This protein binds this small molecule.
Small molecule (SMILES): NCC1CCN(c2cc3ncccc3cc2NC(=O)c2cnn3cccnc23)CC1

Binding-site contacts:
Ligand atom C2 contacts residue PRO123 of chain 1.A at 3.6 Å (hydrophobic).
Ligand atom N27 contacts residue LEU175 of chain 1.A at 3.7 Å.
Ligand atom C28 contacts residue VAL57 of chain 1.A at 3.6 Å (hydrophobic).
Ligand atom C23 contacts residue VAL120 of chain 1.A at 3.4 Å (hydrophobic).
Ligand atom C23 contacts residue MET122 of chain 1.A at 3.8 Å (hydrophobic).
Ligand atom C7 contacts residue MET49 of chain 1.A at 3.8 Å (hydrophobic).
Ligand atom C16 contacts residue MET49 of chain 1.A at 3.6 Å (hydrophobic).
Ligand atom C20 contacts residue ALA68 of chain 1.A at 3.6 Å (hydrophobic).
Ligand atom C13 contacts residue ALA172 of chain 1.A at 3.6 Å (hydrophobic).
Ligand atom C4 contacts residue GLY125 of chain 1.A at 3.8 Å.
Ligand atom C3 contacts residue MET49 of chain 1.A at 3.6 Å (hydrophobic).
Ligand atom C13 contacts residue LEU175 of chain 1.A at 3.6 Å (hydrophobic).
Ligand atom C17 contacts residue GLU51 of chain 1.A at 3.6 Å.
Ligand atom N24 contacts residue TYR119 of chain 1.A at 3.2 Å.
Ligand atom C4 contacts residue MET49 of chain 1.A at 3.6 Å (hydrophobic).
Ligand atom C23 contacts residue TYR119 of chain 1.A at 3.6 Å (hydrophobic).
Ligand atom C23 contacts residue LEU175 of chain 1.A at 3.8 Å (hydrophobic).
Ligand atom C2 contacts residue MET122 of chain 1.A at 3.0 Å (hydrophobic).
Ligand atom N18 contacts residue ALA172 of chain 1.A at 2.9 Å (h-bond).
Ligand atom O21 contacts residue ALA68 of chain 1.A at 3.6 Å.
Ligand atom C22 contacts residue LEU175 of chain 1.A at 3.5 Å (hydrophobic).
Ligand atom C8 contacts residue GLY125 of chain 1.A at 3.5 Å.
Ligand atom C26 contacts residue LEU175 of chain 1.A at 3.2 Å (hydrophobic).
Ligand atom N27 contacts residue VAL57 of chain 1.A at 3.6 Å.
Ligand atom C1 contacts residue TYR121 of chain 1.A at 3.6 Å (hydrophobic).
Ligand atom C22 contacts residue ALA68 of chain 1.A at 3.5 Å (hydrophobic).
Ligand atom C15 contacts residue VAL57 of chain 1.A at 3.7 Å (hydrophobic).
Ligand atom C1 contacts residue PRO123 of chain 1.A at 3.4 Å (hydrophobic).
Ligand atom C5 contacts residue MET49 of chain 1.A at 3.7 Å (hydrophobic).
Ligand atom C4 contacts residue MET122 of chain 1.A at 3.0 Å (hydrophobic).
Ligand atom C2 contacts residue GLY125 of chain 1.A at 3.8 Å.
Ligand atom C3 contacts residue MET122 of chain 1.A at 3.3 Å (hydrophobic).
Ligand atom C23 contacts residue ALA68 of chain 1.A at 3.7 Å (hydrophobic).
Ligand atom N24 contacts residue LEU175 of chain 1.A at 3.7 Å.
Ligand atom C15 contacts residue GLY50 of chain 1.A at 3.7 Å.
Ligand atom O21 contacts residue TYR121 of chain 1.A at 3.7 Å.
Ligand atom C2 contacts residue TYR121 of chain 1.A at 3.5 Å (hydrophobic).
Ligand atom O21 contacts residue MET122 of chain 1.A at 2.8 Å (h-bond).
Ligand atom N25 contacts residue LEU175 of chain 1.A at 3.3 Å.
Ligand atom C3 contacts residue GLY125 of chain 1.A at 3.5 Å.

Sequence of chain 1.A:
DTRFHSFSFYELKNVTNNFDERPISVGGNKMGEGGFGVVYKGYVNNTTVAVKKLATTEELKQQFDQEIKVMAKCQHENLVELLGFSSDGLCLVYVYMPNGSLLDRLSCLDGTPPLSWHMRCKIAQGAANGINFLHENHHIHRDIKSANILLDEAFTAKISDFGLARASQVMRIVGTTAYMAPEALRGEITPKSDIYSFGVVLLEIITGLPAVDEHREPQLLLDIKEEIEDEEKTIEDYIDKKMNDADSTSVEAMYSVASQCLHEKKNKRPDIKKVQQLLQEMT